Sequence of chain 1.A:
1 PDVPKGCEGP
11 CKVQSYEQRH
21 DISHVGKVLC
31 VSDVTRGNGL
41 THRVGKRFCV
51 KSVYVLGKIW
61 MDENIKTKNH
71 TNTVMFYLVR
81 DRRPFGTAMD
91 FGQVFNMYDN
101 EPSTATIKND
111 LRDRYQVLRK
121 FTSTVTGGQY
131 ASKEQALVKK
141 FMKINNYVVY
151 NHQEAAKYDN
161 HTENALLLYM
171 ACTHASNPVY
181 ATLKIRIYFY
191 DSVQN

Sequence of chain 1.E:
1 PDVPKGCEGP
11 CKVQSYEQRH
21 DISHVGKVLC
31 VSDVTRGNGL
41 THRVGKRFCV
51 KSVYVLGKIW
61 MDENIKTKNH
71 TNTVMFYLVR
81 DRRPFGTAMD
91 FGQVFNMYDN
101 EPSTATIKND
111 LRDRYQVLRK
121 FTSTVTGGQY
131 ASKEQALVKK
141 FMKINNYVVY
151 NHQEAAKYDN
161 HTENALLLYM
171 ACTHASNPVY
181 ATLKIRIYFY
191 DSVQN

The small molecule below binds the protein below.
Small molecule (SMILES): Nc1ccn([C@H]2C[C@H](O[P](=O)(O)OC[C@H]3O[C@@H](n4cnc5c(N)ncnc54)C[C@@H]3O[P](=O)(O)OC[C@H]3O[C@@H](n4cnc5c(N)ncnc54)C[C@@H]3O[P](=O)(O)OC[C@H]3O[C@@H](n4ccc(N)nc4=O)C[C@@H]3O[P](=O)(O)OC[C@H]3O[C@@H](n4ccc(N)nc4=O)C[C@@H]3O[P](=O)(O)OC[C@H]3O[C@@H](n4cnc5c(N)ncnc54)C[C@@H]3O[P](=O)(O)OC[C@H]3O[C@@H](n4ccc(N)nc4=O)C[C@@H]3O)[C@@H](COP(=O)=O)O2)c(=O)n1

Binding-site contacts:
Ligand atom O3' contacts residue TYR188 of chain 1.E at 3.0 Å (h-bond).
Ligand atom O3' contacts residue ARG82 of chain 1.C at 3.4 Å (salt-bridge).
Ligand atom OP2 contacts residue ASN195 of chain 1.A at 2.8 Å (h-bond).
Ligand atom OP1 contacts residue ARG112 of chain 1.C at 2.9 Å (salt-bridge).
Ligand atom C2 contacts residue PHE141 of chain 1.E at 3.7 Å (hydrophobic).
Ligand atom OP2 contacts residue TYR188 of chain 1.E at 2.7 Å (h-bond).
Ligand atom O4' contacts residue GLN116 of chain 1.C at 3.5 Å.
Ligand atom C6 contacts residue PHE141 of chain 1.E at 3.6 Å (hydrophobic).
Ligand atom N4 contacts residue LYS51 of chain 1.E at 3.3 Å.
Ligand atom OP1 contacts residue ARG119 of chain 1.C at 3.5 Å.
Ligand atom OP2 contacts residue TYR54 of chain 1.E at 2.8 Å (h-bond).
Ligand atom OP1 contacts residue VAL117 of chain 1.C at 3.5 Å.
Ligand atom C2' contacts residue ARG80 of chain 1.C at 3.7 Å.
Ligand atom C5' contacts residue ARG82 of chain 1.C at 3.5 Å.
Ligand atom OP1 contacts residue ASP113 of chain 1.C at 2.8 Å (salt-bridge).
Ligand atom C4 contacts residue PHE141 of chain 1.E at 3.4 Å (hydrophobic).
Ligand atom P contacts residue ASP113 of chain 1.C at 3.5 Å.
Ligand atom O3' contacts residue ASP113 of chain 1.C at 3.2 Å (salt-bridge).
Ligand atom O3' contacts residue ARG47 of chain 1.A at 3.4 Å (salt-bridge).
Ligand atom OP2 contacts residue ARG186 of chain 1.E at 3.0 Å (salt-bridge).
Ligand atom C5' contacts residue ARG47 of chain 1.A at 3.3 Å.
Ligand atom OP1 contacts residue LYS120 of chain 1.C at 3.2 Å (salt-bridge).
Ligand atom C8 contacts residue PHE141 of chain 1.E at 3.6 Å (hydrophobic).
Ligand atom C2' contacts residue TYR188 of chain 1.E at 3.0 Å (hydrophobic).
Ligand atom P contacts residue TYR188 of chain 1.E at 3.4 Å.
Ligand atom C3' contacts residue TYR188 of chain 1.E at 3.2 Å (hydrophobic).
Ligand atom O3' contacts residue LEU118 of chain 1.C at 3.5 Å (h-bond).
Ligand atom O3' contacts residue ASN195 of chain 1.A at 3.5 Å (h-bond).
Ligand atom OP1 contacts residue ARG47 of chain 1.A at 3.2 Å (salt-bridge).
Ligand atom C5 contacts residue PHE141 of chain 1.E at 3.4 Å (hydrophobic).
Ligand atom C2' contacts residue ASN195 of chain 1.A at 3.5 Å.
Ligand atom N7 contacts residue PHE141 of chain 1.E at 3.5 Å.
Ligand atom C5' contacts residue ARG112 of chain 1.C at 3.7 Å.
Ligand atom N1 contacts residue PHE141 of chain 1.E at 3.7 Å.
Ligand atom O5' contacts residue ARG112 of chain 1.C at 3.2 Å.
Ligand atom O2 contacts residue TYR188 of chain 1.E at 3.1 Å.
Ligand atom C5' contacts residue ASP113 of chain 1.C at 3.6 Å.
Ligand atom OP1 contacts residue GLU163 of chain 1.A at 3.2 Å (salt-bridge).
Ligand atom OP2 contacts residue LYS120 of chain 1.C at 3.0 Å (salt-bridge).
Ligand atom C2' contacts residue CYS11 of chain 1.E at 3.6 Å (hydrophobic).

Sequence of chain 1.C:
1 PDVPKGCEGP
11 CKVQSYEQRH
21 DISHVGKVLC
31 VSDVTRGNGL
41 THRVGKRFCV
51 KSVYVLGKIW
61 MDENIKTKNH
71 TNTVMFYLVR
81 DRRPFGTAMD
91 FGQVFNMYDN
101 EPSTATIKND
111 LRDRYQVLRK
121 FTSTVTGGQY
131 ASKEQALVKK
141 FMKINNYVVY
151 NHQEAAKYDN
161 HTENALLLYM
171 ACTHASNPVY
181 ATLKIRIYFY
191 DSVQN